Sequence of chain 1.A:
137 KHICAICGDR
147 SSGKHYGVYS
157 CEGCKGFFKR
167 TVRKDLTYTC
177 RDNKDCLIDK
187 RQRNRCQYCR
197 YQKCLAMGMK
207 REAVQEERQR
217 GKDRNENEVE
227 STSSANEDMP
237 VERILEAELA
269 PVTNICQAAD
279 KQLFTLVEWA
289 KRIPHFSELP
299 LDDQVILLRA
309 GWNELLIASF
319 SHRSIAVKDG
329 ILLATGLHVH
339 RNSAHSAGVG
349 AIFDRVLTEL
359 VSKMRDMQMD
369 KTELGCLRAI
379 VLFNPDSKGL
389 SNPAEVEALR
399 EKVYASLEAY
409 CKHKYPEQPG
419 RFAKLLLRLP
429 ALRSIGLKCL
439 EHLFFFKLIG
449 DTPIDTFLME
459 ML

This small molecule binds to this protein.
Small molecule (SMILES): CC[C@H](C)[C@H](NC(=O)[C@@H](N)CCCCN)C(=O)N[C@@H](CC(C)C)C(=O)N[C@@H](Cc1cnc[nH]1)C(=O)N[C@@H](CCCN=C(N)N)C(=O)N[C@@H](CC(C)C)C(=O)N[C@@H](CC(C)C)C(=O)N[C@@H](CCC(N)=O)C(=O)N[C@H](C=O)CC(=O)O

Binding-site contacts:
Ligand atom CD1 contacts residue PHE455 of chain 1.A at 3.3 Å (hydrophobic).
Ligand atom CG2 contacts residue PHE455 of chain 1.A at 3.6 Å (hydrophobic).
Ligand atom CB contacts residue VAL285 of chain 1.A at 3.9 Å (hydrophobic).
Ligand atom CD1 contacts residue MET459 of chain 1.A at 3.4 Å (hydrophobic).
Ligand atom CG contacts residue MET459 of chain 1.A at 4.0 Å (hydrophobic).
Ligand atom C contacts residue VAL285 of chain 1.A at 4.0 Å (hydrophobic).
Ligand atom CD1 contacts residue VAL285 of chain 1.A at 4.0 Å (hydrophobic).
Ligand atom CB contacts residue PHE455 of chain 1.A at 3.8 Å (hydrophobic).
Ligand atom OD1 contacts residue LYS289 of chain 1.A at 3.9 Å.
Ligand atom CA contacts residue PHE455 of chain 1.A at 3.9 Å (hydrophobic).
Ligand atom CD1 contacts residue LEU299 of chain 1.A at 4.2 Å (hydrophobic).
Ligand atom N contacts residue GLU458 of chain 1.A at 3.5 Å (salt-bridge).
Ligand atom CD1 contacts residue PHE282 of chain 1.A at 3.4 Å (hydrophobic).
Ligand atom CD1 contacts residue VAL303 of chain 1.A at 3.4 Å (hydrophobic).
Ligand atom CE1 contacts residue LEU299 of chain 1.A at 3.3 Å (hydrophobic).
Ligand atom N contacts residue GLU458 of chain 1.A at 2.6 Å (salt-bridge).
Ligand atom CD1 contacts residue PHE455 of chain 1.A at 3.5 Å (hydrophobic).
Ligand atom CD1 contacts residue THR454 of chain 1.A at 3.1 Å.
Ligand atom O contacts residue VAL285 of chain 1.A at 3.8 Å.
Ligand atom CB contacts residue GLU458 of chain 1.A at 4.2 Å.
Ligand atom CD1 contacts residue ARG307 of chain 1.A at 3.4 Å.
Ligand atom NE2 contacts residue LEU299 of chain 1.A at 4.0 Å.
Ligand atom CB contacts residue GLU458 of chain 1.A at 4.0 Å.
Ligand atom CD2 contacts residue PHE282 of chain 1.A at 4.1 Å (hydrophobic).
Ligand atom ND1 contacts residue LEU299 of chain 1.A at 3.7 Å.
Ligand atom CA contacts residue GLU458 of chain 1.A at 3.6 Å.
Ligand atom OE1 contacts residue LEU299 of chain 1.A at 4.2 Å.
Ligand atom CB contacts residue GLU458 of chain 1.A at 4.2 Å.
Ligand atom CD2 contacts residue GLN302 of chain 1.A at 3.0 Å.
Ligand atom CG contacts residue VAL303 of chain 1.A at 3.9 Å (hydrophobic).
Ligand atom CB contacts residue PHE455 of chain 1.A at 4.0 Å (hydrophobic).
Ligand atom CD1 contacts residue GLN302 of chain 1.A at 3.7 Å.
Ligand atom N contacts residue GLU458 of chain 1.A at 3.1 Å (salt-bridge).
Ligand atom C contacts residue GLU458 of chain 1.A at 3.7 Å.
Ligand atom O contacts residue LYS289 of chain 1.A at 3.3 Å (salt-bridge).
Ligand atom CG contacts residue GLN302 of chain 1.A at 4.0 Å.
Ligand atom N contacts residue PHE455 of chain 1.A at 3.7 Å.
Ligand atom CD2 contacts residue VAL303 of chain 1.A at 3.5 Å (hydrophobic).
Ligand atom CA contacts residue GLU458 of chain 1.A at 4.0 Å.
Ligand atom CB contacts residue MET459 of chain 1.A at 4.0 Å (hydrophobic).